Sequence of chain 1.B:
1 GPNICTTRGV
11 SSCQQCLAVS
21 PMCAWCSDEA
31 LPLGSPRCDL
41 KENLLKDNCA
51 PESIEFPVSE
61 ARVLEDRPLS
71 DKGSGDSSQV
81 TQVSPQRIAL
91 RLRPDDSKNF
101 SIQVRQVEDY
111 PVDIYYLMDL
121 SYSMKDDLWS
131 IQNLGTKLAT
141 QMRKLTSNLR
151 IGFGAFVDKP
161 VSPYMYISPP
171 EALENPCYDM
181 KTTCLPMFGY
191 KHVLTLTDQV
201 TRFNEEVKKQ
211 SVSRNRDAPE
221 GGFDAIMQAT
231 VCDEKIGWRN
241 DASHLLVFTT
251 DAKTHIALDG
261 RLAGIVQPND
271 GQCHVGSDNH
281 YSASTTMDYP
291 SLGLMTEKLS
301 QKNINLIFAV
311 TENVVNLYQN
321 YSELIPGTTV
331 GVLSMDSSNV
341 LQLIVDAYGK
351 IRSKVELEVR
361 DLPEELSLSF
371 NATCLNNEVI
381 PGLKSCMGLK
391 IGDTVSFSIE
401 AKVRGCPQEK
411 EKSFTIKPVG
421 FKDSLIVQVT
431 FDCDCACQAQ

This protein binds this small molecule.
Small molecule (SMILES): CC(=O)N[C@H]1[C@H](O[C@H]2[C@H](O)[C@@H](NC(C)=O)CO[C@@H]2CO)O[C@H](CO)[C@@H](O[C@H]2O[C@H](CO)[C@@H](O)[C@H](O[C@@H]3O[C@H](CO)[C@@H](O)[C@H](O)[C@@H]3O)[C@@H]2O)[C@@H]1O

Sequence of chain 1.A:
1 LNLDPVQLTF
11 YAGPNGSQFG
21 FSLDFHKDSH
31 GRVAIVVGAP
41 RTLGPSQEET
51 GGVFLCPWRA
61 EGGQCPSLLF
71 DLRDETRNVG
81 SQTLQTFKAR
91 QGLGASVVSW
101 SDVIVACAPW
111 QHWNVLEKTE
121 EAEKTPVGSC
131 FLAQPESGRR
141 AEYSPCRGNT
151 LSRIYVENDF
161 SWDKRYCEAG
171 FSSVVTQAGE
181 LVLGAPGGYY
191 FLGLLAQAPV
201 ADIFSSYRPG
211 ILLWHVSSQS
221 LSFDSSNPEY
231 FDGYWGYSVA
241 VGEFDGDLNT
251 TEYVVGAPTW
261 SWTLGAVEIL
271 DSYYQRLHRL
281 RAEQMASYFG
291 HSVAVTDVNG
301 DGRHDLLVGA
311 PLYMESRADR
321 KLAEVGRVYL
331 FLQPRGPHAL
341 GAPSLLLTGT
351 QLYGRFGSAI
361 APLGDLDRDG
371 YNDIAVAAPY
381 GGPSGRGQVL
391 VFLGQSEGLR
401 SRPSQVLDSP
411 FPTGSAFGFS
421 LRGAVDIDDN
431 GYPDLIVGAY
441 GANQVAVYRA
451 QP

Binding-site contacts:
Ligand atom C7 contacts residue LEU317 of chain 1.B at 4.5 Å (hydrophobic).
Ligand atom N2 contacts residue MET285 of chain 1.A at 4.5 Å.
Ligand atom O7 contacts residue ASN316 of chain 1.B at 4.4 Å.
Ligand atom C6 contacts residue ARG281 of chain 1.A at 4.4 Å.
Ligand atom O7 contacts residue LEU317 of chain 1.B at 3.6 Å.
Ligand atom O7 contacts residue MET285 of chain 1.A at 3.3 Å.
Ligand atom C7 contacts residue ASN320 of chain 1.B at 3.3 Å.
Ligand atom C2 contacts residue MET285 of chain 1.A at 4.2 Å (hydrophobic).
Ligand atom O6 contacts residue ARG281 of chain 1.A at 2.9 Å (salt-bridge).
Ligand atom C2 contacts residue ASN320 of chain 1.B at 2.4 Å.
Ligand atom O7 contacts residue ASN320 of chain 1.B at 2.9 Å (h-bond).
Ligand atom C8 contacts residue TRP262 of chain 1.A at 3.8 Å (hydrophobic).
Ligand atom O7 contacts residue TRP262 of chain 1.A at 4.3 Å.
Ligand atom C4 contacts residue ASN320 of chain 1.B at 4.2 Å.
Ligand atom C7 contacts residue MET285 of chain 1.A at 3.7 Å (hydrophobic).
Ligand atom C3 contacts residue ASN320 of chain 1.B at 3.8 Å.
Ligand atom C6 contacts residue ARG281 of chain 1.A at 3.9 Å.
Ligand atom C1 contacts residue ASN320 of chain 1.B at 1.4 Å.
Ligand atom C5 contacts residue ASN320 of chain 1.B at 3.6 Å.
Ligand atom C8 contacts residue MET285 of chain 1.A at 4.2 Å (hydrophobic).
Ligand atom O5 contacts residue ASN320 of chain 1.B at 2.4 Å (h-bond).
Ligand atom N2 contacts residue ASN320 of chain 1.B at 2.9 Å (h-bond).
Ligand atom N2 contacts residue ASN316 of chain 1.B at 4.4 Å.